A protein and the small-molecule ligand that binds it are described below.
Small molecule (SMILES): CC[C@H](C)[C@@H](C=O)NC(=O)[C@@H]1CCCN1C(=O)[C@H](C)NC(=O)[C@H](Cc1ccc(O)cc1)NC(=O)[C@H](CC(N)=O)NC(=O)[C@H](Cc1ccc(O)cc1)NC(=O)[C@H](CC(C)C)NC(=O)[C@H](C)NC(=O)[C@@H](N)CCCCN

Binding-site contacts:
Ligand atom O contacts residue TYR7 of chain 1.G at 3.4 Å.
Ligand atom O contacts residue GLN70 of chain 1.G at 3.1 Å.
Ligand atom O contacts residue TYR159 of chain 1.G at 3.4 Å.
Ligand atom O contacts residue TRP147 of chain 1.G at 3.2 Å (h-bond).
Ligand atom C contacts residue TYR84 of chain 1.G at 3.2 Å (hydrophobic).
Ligand atom C contacts residue TYR7 of chain 1.G at 3.4 Å (hydrophobic).
Ligand atom N contacts residue GLN70 of chain 1.G at 2.6 Å (h-bond).
Ligand atom ND2 contacts residue GLN97 of chain 1.G at 2.8 Å (h-bond).
Ligand atom N contacts residue SER77 of chain 1.G at 3.2 Å (h-bond).
Ligand atom OXT contacts residue ASN80 of chain 1.G at 3.4 Å (h-bond).
Ligand atom OD1 contacts residue GLN97 of chain 1.G at 2.6 Å (h-bond).
Ligand atom OXT contacts residue TYR84 of chain 1.G at 2.8 Å (h-bond).
Ligand atom O contacts residue TRP147 of chain 1.G at 3.0 Å (h-bond).
Ligand atom N contacts residue TRP73 of chain 1.G at 3.2 Å (h-bond).
Ligand atom OH contacts residue SER150 of chain 1.G at 3.1 Å (h-bond).
Ligand atom CG contacts residue GLN70 of chain 1.G at 3.4 Å.
Ligand atom N contacts residue TYR156 of chain 1.G at 2.9 Å (h-bond).
Ligand atom O contacts residue TYR159 of chain 1.G at 2.6 Å (h-bond).
Ligand atom N contacts residue GLU63 of chain 1.G at 3.0 Å (salt-bridge).
Ligand atom OD1 contacts residue GLN70 of chain 1.G at 3.3 Å (h-bond).
Ligand atom O contacts residue LYS66 of chain 1.G at 2.7 Å (salt-bridge).
Ligand atom CD contacts residue GLU63 of chain 1.G at 3.2 Å.
Ligand atom N contacts residue TYR171 of chain 1.G at 2.8 Å (h-bond).
Ligand atom OXT contacts residue LYS146 of chain 1.G at 2.5 Å (salt-bridge).
Ligand atom CG contacts residue GLU63 of chain 1.G at 3.3 Å.
Ligand atom C contacts residue THR143 of chain 1.G at 3.1 Å.
Ligand atom CG2 contacts residue THR143 of chain 1.G at 3.3 Å.
Ligand atom C contacts residue TRP73 of chain 1.G at 3.3 Å (hydrophobic).
Ligand atom O contacts residue TRP73 of chain 1.G at 3.3 Å (h-bond).
Ligand atom CA contacts residue TRP73 of chain 1.G at 3.4 Å (hydrophobic).
Ligand atom OD1 contacts residue TRP73 of chain 1.G at 3.5 Å.
Ligand atom C contacts residue LYS66 of chain 1.G at 3.4 Å.
Ligand atom C contacts residue LYS146 of chain 1.G at 3.4 Å.
Ligand atom CB contacts residue TRP73 of chain 1.G at 3.4 Å (hydrophobic).
Ligand atom CE contacts residue TRP167 of chain 1.G at 3.4 Å (hydrophobic).
Ligand atom O contacts residue TRP73 of chain 1.G at 3.3 Å (h-bond).
Ligand atom O contacts residue HIS155 of chain 1.G at 2.6 Å (h-bond).
Ligand atom CB contacts residue GLN70 of chain 1.G at 3.3 Å.
Ligand atom N contacts residue TYR7 of chain 1.G at 3.3 Å (h-bond).
Ligand atom CD1 contacts residue HIS155 of chain 1.G at 3.4 Å.

Sequence of chain 1.G:
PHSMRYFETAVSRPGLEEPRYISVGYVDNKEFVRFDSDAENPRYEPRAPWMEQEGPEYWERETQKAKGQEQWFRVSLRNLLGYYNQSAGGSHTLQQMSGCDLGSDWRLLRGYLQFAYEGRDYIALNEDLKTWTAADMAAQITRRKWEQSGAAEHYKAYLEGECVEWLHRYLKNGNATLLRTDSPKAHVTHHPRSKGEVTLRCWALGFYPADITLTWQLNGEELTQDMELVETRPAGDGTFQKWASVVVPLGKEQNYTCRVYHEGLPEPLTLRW